Sequence of chain 24.A:
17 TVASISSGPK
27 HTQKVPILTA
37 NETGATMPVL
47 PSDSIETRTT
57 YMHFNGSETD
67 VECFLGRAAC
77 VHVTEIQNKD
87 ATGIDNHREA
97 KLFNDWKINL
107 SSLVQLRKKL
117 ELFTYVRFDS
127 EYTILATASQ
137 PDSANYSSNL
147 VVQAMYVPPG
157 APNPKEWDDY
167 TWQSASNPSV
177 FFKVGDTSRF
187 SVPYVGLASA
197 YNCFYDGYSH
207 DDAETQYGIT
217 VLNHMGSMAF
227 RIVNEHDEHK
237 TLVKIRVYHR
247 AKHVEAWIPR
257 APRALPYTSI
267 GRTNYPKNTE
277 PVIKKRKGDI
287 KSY

Sequence of chain 24.C:
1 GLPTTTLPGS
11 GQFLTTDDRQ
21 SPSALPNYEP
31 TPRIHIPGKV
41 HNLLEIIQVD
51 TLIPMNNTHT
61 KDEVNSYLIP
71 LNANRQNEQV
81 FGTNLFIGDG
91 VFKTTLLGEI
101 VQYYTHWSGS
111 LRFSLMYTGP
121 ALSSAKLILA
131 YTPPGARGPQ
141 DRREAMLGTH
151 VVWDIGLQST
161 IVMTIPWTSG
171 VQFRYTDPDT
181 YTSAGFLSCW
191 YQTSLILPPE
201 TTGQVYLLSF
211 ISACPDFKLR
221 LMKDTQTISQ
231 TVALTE

Sequence of chain 25.C:
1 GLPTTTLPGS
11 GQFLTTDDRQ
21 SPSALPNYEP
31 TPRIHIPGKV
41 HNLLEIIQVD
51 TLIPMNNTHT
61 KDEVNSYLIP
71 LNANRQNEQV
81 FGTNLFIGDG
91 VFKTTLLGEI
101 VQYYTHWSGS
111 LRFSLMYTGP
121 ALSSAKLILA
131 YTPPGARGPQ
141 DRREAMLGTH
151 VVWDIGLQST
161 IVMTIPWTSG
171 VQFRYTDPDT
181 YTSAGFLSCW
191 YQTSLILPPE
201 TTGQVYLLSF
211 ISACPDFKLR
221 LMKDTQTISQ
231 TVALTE

A small-molecule ligand and the protein it binds are described below.
Small molecule (SMILES): OCCOCOCc1cc(CCCCCOc2c(Cl)cc(C3=NCCO3)cc2Cl)on1

Binding-site contacts:
Ligand atom C6B contacts residue VAL188 of chain 24.A at 3.8 Å (hydrophobic).
Ligand atom C5A contacts residue ALA150 of chain 24.A at 3.2 Å (hydrophobic).
Ligand atom C3B contacts residue PHE186 of chain 24.A at 3.7 Å (hydrophobic).
Ligand atom O1A contacts residue PHE186 of chain 24.A at 2.9 Å.
Ligand atom C5A contacts residue PHE186 of chain 24.A at 3.5 Å (hydrophobic).
Ligand atom C3B contacts residue MET224 of chain 24.A at 3.4 Å (hydrophobic).
Ligand atom C5B contacts residue TYR152 of chain 24.A at 3.8 Å (hydrophobic).
Ligand atom CL1 contacts residue LEU25 of chain 24.C at 3.5 Å.
Ligand atom N3A contacts residue ALA24 of chain 24.C at 3.6 Å.
Ligand atom O1D contacts residue SER107 of chain 24.A at 3.2 Å.
Ligand atom C31 contacts residue LEU106 of chain 24.A at 3.8 Å (hydrophobic).
Ligand atom N2 contacts residue ASN219 of chain 24.A at 3.4 Å (h-bond).
Ligand atom CL2 contacts residue ILE104 of chain 24.A at 3.1 Å.
Ligand atom C2B contacts residue MET224 of chain 24.A at 3.6 Å (hydrophobic).
Ligand atom N3A contacts residue PRO174 of chain 24.A at 3.6 Å (h-bond).
Ligand atom C2A contacts residue PHE186 of chain 24.A at 3.3 Å (hydrophobic).
Ligand atom C4A contacts residue VAL176 of chain 24.A at 3.7 Å (hydrophobic).
Ligand atom C5C contacts residue VAL188 of chain 24.A at 2.9 Å (hydrophobic).
Ligand atom C3D contacts residue LEU116 of chain 24.A at 3.6 Å (hydrophobic).
Ligand atom C4A contacts residue SER175 of chain 24.A at 3.8 Å.
Ligand atom C5 contacts residue LEU106 of chain 24.A at 3.5 Å (hydrophobic).
Ligand atom N2 contacts residue MET221 of chain 24.A at 3.5 Å (h-bond).
Ligand atom C4A contacts residue PRO174 of chain 24.A at 3.3 Å (hydrophobic).
Ligand atom CL1 contacts residue VAL188 of chain 24.A at 3.5 Å.
Ligand atom C5A contacts residue VAL176 of chain 24.A at 3.2 Å (hydrophobic).
Ligand atom C6B contacts residue TYR152 of chain 24.A at 3.8 Å (hydrophobic).
Ligand atom C2D contacts residue SER107 of chain 24.A at 3.8 Å.
Ligand atom C3C contacts residue ILE104 of chain 24.A at 3.6 Å (hydrophobic).
Ligand atom CL2 contacts residue MET224 of chain 24.A at 2.9 Å.
Ligand atom C4B contacts residue PHE186 of chain 24.A at 3.4 Å (hydrophobic).
Ligand atom O1 contacts residue MET221 of chain 24.A at 3.1 Å (h-bond).
Ligand atom C4 contacts residue LEU106 of chain 24.A at 2.5 Å (hydrophobic).
Ligand atom C1B contacts residue VAL188 of chain 24.A at 3.8 Å (hydrophobic).
Ligand atom C4C contacts residue TYR128 of chain 24.A at 3.5 Å (hydrophobic).
Ligand atom C31 contacts residue ASN219 of chain 24.A at 3.8 Å.
Ligand atom O1A contacts residue ALA150 of chain 24.A at 3.8 Å.
Ligand atom C3 contacts residue LEU106 of chain 24.A at 3.4 Å (hydrophobic).
Ligand atom C1C contacts residue TYR128 of chain 24.A at 3.5 Å (hydrophobic).
Ligand atom C1B contacts residue TYR152 of chain 24.A at 3.8 Å (hydrophobic).
Ligand atom O1B contacts residue TYR152 of chain 24.A at 3.8 Å.